This small molecule binds to this protein.
Small molecule (SMILES): CC(=O)N[C@H]1[C@H](O[C@H]2[C@H](O)[C@@H](NC(C)=O)CO[C@@H]2CO)O[C@H](CO)[C@@H](O)[C@@H]1O

Sequence of chain 1.C:
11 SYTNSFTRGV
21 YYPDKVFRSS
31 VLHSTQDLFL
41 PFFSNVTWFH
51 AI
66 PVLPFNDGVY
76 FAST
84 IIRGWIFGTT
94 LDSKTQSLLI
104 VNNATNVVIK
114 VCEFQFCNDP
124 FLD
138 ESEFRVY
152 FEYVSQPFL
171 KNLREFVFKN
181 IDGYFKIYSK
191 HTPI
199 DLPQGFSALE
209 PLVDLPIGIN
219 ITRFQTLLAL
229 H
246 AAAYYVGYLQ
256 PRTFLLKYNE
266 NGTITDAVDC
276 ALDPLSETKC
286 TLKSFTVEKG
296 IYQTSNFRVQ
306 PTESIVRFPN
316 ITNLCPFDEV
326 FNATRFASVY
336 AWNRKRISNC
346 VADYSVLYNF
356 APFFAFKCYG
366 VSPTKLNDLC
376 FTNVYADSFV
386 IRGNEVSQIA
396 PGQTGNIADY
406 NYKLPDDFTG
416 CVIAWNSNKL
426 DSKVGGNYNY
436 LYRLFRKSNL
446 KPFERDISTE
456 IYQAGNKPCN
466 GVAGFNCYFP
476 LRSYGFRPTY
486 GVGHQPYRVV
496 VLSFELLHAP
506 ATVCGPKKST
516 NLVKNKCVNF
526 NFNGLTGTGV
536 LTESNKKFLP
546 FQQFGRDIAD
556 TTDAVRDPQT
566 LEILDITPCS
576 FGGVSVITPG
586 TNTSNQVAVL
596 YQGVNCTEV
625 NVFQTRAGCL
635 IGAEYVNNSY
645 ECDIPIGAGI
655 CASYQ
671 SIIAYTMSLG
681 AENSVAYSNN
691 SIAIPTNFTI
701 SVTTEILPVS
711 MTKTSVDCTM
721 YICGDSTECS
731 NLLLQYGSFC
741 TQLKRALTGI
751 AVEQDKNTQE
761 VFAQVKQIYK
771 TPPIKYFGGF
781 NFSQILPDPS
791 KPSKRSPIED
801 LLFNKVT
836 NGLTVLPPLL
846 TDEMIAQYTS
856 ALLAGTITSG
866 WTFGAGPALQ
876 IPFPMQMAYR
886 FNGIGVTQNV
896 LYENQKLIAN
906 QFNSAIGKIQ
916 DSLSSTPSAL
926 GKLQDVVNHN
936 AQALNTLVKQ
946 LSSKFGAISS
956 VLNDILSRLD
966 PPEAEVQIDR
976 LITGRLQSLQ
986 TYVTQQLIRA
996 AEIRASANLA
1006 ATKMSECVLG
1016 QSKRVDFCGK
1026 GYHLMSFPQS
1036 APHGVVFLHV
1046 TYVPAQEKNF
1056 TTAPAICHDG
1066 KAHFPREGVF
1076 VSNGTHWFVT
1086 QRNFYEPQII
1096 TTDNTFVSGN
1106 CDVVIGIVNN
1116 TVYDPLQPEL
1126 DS

Binding-site contacts:
Ligand atom C2 contacts residue ASN1114 of chain 1.C at 2.5 Å.
Ligand atom O5 contacts residue ASN1114 of chain 1.C at 2.4 Å (h-bond).
Ligand atom N2 contacts residue ASN1114 of chain 1.C at 2.8 Å (h-bond).
Ligand atom C3 contacts residue ASN1114 of chain 1.C at 3.8 Å.
Ligand atom C5 contacts residue ASN1114 of chain 1.C at 3.6 Å.
Ligand atom C7 contacts residue ASN1114 of chain 1.C at 3.9 Å.
Ligand atom C4 contacts residue ASN1114 of chain 1.C at 4.3 Å.
Ligand atom C1 contacts residue ASN1114 of chain 1.C at 1.4 Å.